Binding-site contacts:
Ligand atom O1G contacts residue VAL20 of chain 1.HB at 3.1 Å.
Ligand atom O1A contacts residue LYS24 of chain 1.HB at 3.3 Å (salt-bridge).
Ligand atom O1B contacts residue LYS24 of chain 1.HB at 2.9 Å (salt-bridge).
Ligand atom O1G contacts residue GLY83 of chain 1.HB at 3.2 Å.
Ligand atom C3B contacts residue ASP21 of chain 1.HB at 3.3 Å.
Ligand atom O1A contacts residue GLY23 of chain 1.HB at 3.0 Å.
Ligand atom PA contacts residue GLY23 of chain 1.HB at 3.5 Å.
Ligand atom C3B contacts residue MG1 of chain 1.KB at 3.3 Å.
Ligand atom O6 contacts residue ASP138 of chain 1.HB at 3.6 Å (salt-bridge).
Ligand atom O2A contacts residue MG1 of chain 1.KB at 2.9 Å.
Ligand atom O2G contacts residue THR61 of chain 1.HB at 2.8 Å (h-bond).
Ligand atom O2B contacts residue MG1 of chain 1.KB at 2.8 Å.
Ligand atom O1A contacts residue THR25 of chain 1.HB at 3.0 Å (h-bond).
Ligand atom O3A contacts residue LYS24 of chain 1.HB at 3.4 Å (salt-bridge).
Ligand atom O1G contacts residue ASP21 of chain 1.HB at 3.5 Å (salt-bridge).
Ligand atom O1A contacts residue THR26 of chain 1.HB at 3.0 Å (h-bond).
Ligand atom O2G contacts residue HIS84 of chain 1.HB at 3.1 Å.
Ligand atom O2G contacts residue ILE60 of chain 1.HB at 3.4 Å.
Ligand atom PB contacts residue MG1 of chain 1.KB at 3.6 Å.
Ligand atom O6 contacts residue SER173 of chain 1.HB at 2.9 Å (h-bond).
Ligand atom O6 contacts residue ALA174 of chain 1.HB at 3.4 Å (h-bond).
Ligand atom O6 contacts residue LYS136 of chain 1.HB at 3.5 Å.
Ligand atom N1 contacts residue ASP138 of chain 1.HB at 3.1 Å (salt-bridge).
Ligand atom O3G contacts residue GLY83 of chain 1.HB at 3.0 Å (h-bond).
Ligand atom O1G contacts residue HIS84 of chain 1.HB at 3.4 Å (h-bond).
Ligand atom PB contacts residue LYS24 of chain 1.HB at 3.4 Å.
Ligand atom O3G contacts residue MG1 of chain 1.KB at 3.0 Å.
Ligand atom O3A contacts residue GLY23 of chain 1.HB at 3.2 Å (h-bond).
Ligand atom O1B contacts residue ASP21 of chain 1.HB at 3.6 Å (salt-bridge).
Ligand atom O2B contacts residue THR25 of chain 1.HB at 3.1 Å (h-bond).
Ligand atom O5' contacts residue GLY23 of chain 1.HB at 3.5 Å.
Ligand atom O3G contacts residue THR61 of chain 1.HB at 3.1 Å.
Ligand atom O2G contacts residue MG1 of chain 1.KB at 3.4 Å.
Ligand atom O1G contacts residue LYS24 of chain 1.HB at 3.5 Å (salt-bridge).
Ligand atom PG contacts residue MG1 of chain 1.KB at 3.4 Å.
Ligand atom N2 contacts residue ASP138 of chain 1.HB at 3.4 Å (salt-bridge).
Ligand atom O2B contacts residue LYS24 of chain 1.HB at 3.5 Å.
Ligand atom O6 contacts residue ASN135 of chain 1.HB at 3.4 Å (h-bond).
Ligand atom O1B contacts residue GLY23 of chain 1.HB at 2.9 Å (h-bond).
Ligand atom O1B contacts residue HIS22 of chain 1.HB at 3.0 Å (h-bond).

Sequence of chain 1.HB:
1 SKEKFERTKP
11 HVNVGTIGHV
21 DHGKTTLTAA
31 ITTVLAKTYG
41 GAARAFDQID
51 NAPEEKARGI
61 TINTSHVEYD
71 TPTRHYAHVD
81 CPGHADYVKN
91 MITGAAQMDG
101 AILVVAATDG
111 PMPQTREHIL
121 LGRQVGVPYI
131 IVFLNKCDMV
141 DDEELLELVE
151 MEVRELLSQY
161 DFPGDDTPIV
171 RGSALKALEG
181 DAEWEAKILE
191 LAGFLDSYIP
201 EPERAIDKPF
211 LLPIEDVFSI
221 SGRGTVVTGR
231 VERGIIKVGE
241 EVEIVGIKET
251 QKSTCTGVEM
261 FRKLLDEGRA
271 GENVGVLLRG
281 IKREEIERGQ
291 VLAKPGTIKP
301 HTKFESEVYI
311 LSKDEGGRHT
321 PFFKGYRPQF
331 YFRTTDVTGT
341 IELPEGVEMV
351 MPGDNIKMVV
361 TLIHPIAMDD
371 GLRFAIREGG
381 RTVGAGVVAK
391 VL

A protein and the small-molecule ligand that binds it are described below.
Small molecule (SMILES): Nc1nc2c(ncn2[C@@H]2O[C@H](CO[P](=O)(O)O[P](=O)(O)CP(=O)(O)O)[C@@H](O)[C@H]2O)c(=O)[nH]1